The protein below binds the small molecule below.
Small molecule (SMILES): O=P(O)(O)O[C@@H]1[C@H](O)[C@H](O)[C@@H](OP(=O)(O)O)[C@H](OP(=O)(O)O)[C@H]1O

Binding-site contacts:
Ligand atom O53 contacts residue ARG270 of chain 1.D at 3.9 Å.
Ligand atom P4 contacts residue ARG266 of chain 1.D at 3.2 Å.
Ligand atom O42 contacts residue ARG266 of chain 1.D at 3.7 Å.
Ligand atom P5 contacts residue ARG510 of chain 1.D at 4.2 Å.
Ligand atom O51 contacts residue LYS569 of chain 1.D at 4.0 Å.
Ligand atom O42 contacts residue LEU269 of chain 1.D at 2.7 Å (h-bond).
Ligand atom O4 contacts residue ARG270 of chain 1.D at 3.5 Å.
Ligand atom O42 contacts residue ARG411 of chain 1.D at 3.8 Å.
Ligand atom O43 contacts residue ARG270 of chain 1.D at 3.9 Å.
Ligand atom O11 contacts residue ARG568 of chain 1.D at 2.9 Å (salt-bridge).
Ligand atom O53 contacts residue LYS507 of chain 1.D at 4.0 Å.
Ligand atom O51 contacts residue ARG510 of chain 1.D at 3.0 Å (salt-bridge).
Ligand atom O3 contacts residue ARG568 of chain 1.D at 2.6 Å (salt-bridge).
Ligand atom P4 contacts residue THR268 of chain 1.D at 3.5 Å.
Ligand atom O53 contacts residue TYR567 of chain 1.D at 2.5 Å (h-bond).
Ligand atom O42 contacts residue THR268 of chain 1.D at 3.2 Å (h-bond).
Ligand atom P1 contacts residue ARG568 of chain 1.D at 3.7 Å.
Ligand atom C6 contacts residue ARG568 of chain 1.D at 4.0 Å.
Ligand atom C3 contacts residue ARG568 of chain 1.D at 3.9 Å.
Ligand atom O52 contacts residue ARG270 of chain 1.D at 2.5 Å (salt-bridge).
Ligand atom O51 contacts residue LYS507 of chain 1.D at 2.6 Å (salt-bridge).
Ligand atom P5 contacts residue TYR567 of chain 1.D at 3.6 Å.
Ligand atom C5 contacts residue ARG270 of chain 1.D at 4.0 Å.
Ligand atom P5 contacts residue ARG270 of chain 1.D at 3.8 Å.
Ligand atom C6 contacts residue LYS569 of chain 1.D at 4.1 Å.
Ligand atom O1 contacts residue ARG568 of chain 1.D at 3.0 Å (salt-bridge).
Ligand atom O43 contacts residue ALA276 of chain 1.D at 4.2 Å.
Ligand atom O6 contacts residue TYR567 of chain 1.D at 3.7 Å.
Ligand atom C1 contacts residue ARG568 of chain 1.D at 3.9 Å.
Ligand atom O52 contacts residue LYS507 of chain 1.D at 3.9 Å.
Ligand atom O4 contacts residue THR268 of chain 1.D at 4.2 Å.
Ligand atom O42 contacts residue ARG270 of chain 1.D at 3.8 Å.
Ligand atom O43 contacts residue ARG266 of chain 1.D at 2.5 Å (salt-bridge).
Ligand atom O41 contacts residue LYS569 of chain 1.D at 3.1 Å (salt-bridge).
Ligand atom O5 contacts residue LYS569 of chain 1.D at 3.4 Å.
Ligand atom O41 contacts residue ARG266 of chain 1.D at 2.9 Å (salt-bridge).
Ligand atom O51 contacts residue TYR567 of chain 1.D at 3.5 Å (h-bond).
Ligand atom P5 contacts residue LYS507 of chain 1.D at 3.8 Å.
Ligand atom O43 contacts residue THR268 of chain 1.D at 2.7 Å (h-bond).
Ligand atom P4 contacts residue LEU269 of chain 1.D at 4.0 Å.

Sequence of chain 1.D:
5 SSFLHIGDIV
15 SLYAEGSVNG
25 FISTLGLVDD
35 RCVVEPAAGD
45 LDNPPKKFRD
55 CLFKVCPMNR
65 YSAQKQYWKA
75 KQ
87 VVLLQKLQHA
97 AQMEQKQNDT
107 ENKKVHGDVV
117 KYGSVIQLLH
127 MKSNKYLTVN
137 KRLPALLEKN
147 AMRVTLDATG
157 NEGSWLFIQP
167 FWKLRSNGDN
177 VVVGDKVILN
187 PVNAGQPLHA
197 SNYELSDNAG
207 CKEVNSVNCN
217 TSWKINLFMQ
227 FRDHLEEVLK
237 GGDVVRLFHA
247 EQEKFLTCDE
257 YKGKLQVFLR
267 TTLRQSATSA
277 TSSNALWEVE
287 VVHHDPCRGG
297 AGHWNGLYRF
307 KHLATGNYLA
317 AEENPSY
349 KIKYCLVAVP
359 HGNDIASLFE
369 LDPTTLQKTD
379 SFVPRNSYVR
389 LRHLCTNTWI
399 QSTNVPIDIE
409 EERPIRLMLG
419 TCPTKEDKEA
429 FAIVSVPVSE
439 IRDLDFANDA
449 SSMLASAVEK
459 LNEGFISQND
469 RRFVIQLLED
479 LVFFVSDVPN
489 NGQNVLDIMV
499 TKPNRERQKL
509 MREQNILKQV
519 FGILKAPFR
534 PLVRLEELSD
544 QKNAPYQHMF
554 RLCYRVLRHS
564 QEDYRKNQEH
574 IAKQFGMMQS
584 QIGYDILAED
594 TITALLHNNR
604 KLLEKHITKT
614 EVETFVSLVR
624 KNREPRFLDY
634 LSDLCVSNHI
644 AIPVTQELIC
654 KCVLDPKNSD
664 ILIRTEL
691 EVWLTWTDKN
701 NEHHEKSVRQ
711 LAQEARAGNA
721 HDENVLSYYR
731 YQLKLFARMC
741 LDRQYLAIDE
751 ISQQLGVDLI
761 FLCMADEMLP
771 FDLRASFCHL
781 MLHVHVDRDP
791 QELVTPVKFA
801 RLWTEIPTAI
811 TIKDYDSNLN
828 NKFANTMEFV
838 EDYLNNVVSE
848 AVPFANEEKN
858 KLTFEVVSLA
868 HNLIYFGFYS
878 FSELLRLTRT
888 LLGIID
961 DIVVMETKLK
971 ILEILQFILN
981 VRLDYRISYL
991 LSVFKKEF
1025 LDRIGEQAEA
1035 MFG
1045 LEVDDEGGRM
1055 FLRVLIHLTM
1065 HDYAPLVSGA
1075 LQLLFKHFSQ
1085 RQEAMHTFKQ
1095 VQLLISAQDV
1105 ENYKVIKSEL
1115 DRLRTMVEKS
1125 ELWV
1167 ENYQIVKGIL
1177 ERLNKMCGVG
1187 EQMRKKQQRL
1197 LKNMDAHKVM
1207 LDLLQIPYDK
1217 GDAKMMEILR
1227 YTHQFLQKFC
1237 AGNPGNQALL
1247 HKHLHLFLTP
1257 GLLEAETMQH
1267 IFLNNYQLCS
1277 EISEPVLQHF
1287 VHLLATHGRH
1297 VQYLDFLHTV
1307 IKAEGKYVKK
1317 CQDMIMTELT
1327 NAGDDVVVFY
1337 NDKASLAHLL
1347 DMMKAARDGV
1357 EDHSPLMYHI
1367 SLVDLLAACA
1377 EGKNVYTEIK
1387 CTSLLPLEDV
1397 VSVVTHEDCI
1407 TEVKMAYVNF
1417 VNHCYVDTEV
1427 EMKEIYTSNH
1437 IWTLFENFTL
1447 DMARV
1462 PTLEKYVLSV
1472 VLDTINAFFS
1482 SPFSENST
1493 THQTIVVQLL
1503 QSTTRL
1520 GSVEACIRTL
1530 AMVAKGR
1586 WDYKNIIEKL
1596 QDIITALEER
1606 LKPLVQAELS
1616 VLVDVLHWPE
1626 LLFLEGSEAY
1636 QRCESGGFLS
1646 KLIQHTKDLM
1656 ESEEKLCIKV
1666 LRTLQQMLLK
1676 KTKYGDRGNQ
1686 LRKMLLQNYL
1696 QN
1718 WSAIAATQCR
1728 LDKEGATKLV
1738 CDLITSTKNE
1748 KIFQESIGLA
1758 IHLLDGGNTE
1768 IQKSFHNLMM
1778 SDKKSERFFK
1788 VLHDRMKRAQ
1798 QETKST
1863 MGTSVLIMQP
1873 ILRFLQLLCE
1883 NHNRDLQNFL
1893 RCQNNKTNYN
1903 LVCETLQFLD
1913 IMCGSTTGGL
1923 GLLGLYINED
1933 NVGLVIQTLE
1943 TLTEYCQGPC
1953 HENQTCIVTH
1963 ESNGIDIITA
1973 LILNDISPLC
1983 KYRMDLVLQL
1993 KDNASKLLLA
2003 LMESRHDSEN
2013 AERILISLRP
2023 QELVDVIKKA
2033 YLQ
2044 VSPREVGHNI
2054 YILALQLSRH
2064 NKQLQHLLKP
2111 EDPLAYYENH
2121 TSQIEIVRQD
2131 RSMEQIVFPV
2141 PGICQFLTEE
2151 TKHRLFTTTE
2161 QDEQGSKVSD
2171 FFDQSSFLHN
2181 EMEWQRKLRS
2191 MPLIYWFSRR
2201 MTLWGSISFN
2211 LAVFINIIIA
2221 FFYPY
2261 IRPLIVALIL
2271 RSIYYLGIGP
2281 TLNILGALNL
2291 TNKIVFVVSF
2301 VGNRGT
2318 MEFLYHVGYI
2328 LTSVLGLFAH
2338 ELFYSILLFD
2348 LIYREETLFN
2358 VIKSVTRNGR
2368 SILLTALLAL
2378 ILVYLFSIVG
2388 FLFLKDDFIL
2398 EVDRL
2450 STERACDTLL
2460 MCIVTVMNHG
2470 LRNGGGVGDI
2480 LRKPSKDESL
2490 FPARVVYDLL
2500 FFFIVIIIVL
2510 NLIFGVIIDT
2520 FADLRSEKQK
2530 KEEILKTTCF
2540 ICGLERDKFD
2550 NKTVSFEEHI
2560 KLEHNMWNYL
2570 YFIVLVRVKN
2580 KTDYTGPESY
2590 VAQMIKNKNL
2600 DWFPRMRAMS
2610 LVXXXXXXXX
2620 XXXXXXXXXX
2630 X